Sequence of chain 2.B:
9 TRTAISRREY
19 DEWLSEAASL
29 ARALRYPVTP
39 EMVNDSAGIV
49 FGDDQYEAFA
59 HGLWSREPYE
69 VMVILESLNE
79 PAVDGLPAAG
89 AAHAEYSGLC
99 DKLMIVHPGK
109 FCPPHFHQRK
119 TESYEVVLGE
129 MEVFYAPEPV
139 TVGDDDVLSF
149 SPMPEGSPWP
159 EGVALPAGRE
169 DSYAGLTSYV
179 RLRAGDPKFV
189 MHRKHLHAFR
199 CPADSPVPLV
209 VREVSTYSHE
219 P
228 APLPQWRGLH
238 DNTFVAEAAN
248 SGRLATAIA

A small-molecule ligand and the protein it binds are described below.
Small molecule (SMILES): O=C(CO)[C@@H](O)[C@@H](O)[C@@H](O)CO

Binding-site contacts:
Ligand atom O3 contacts residue LYS118 of chain 2.B at 3.4 Å (salt-bridge).
Ligand atom O4 contacts residue HIS113 of chain 2.B at 3.5 Å (h-bond).
Ligand atom O2 contacts residue GLU120 of chain 2.B at 2.9 Å (salt-bridge).
Ligand atom O6 contacts residue ARG250 of chain 2.B at 2.8 Å (salt-bridge).
Ligand atom C2 contacts residue GLU120 of chain 2.B at 3.8 Å.
Ligand atom O6 contacts residue GLU218 of chain 2.B at 3.5 Å (salt-bridge).
Ligand atom O3 contacts residue GLU211 of chain 2.B at 3.2 Å (salt-bridge).
Ligand atom C3 contacts residue GLU211 of chain 2.B at 3.6 Å.
Ligand atom C3 contacts residue LYS118 of chain 2.B at 3.9 Å.
Ligand atom O1 contacts residue PHE197 of chain 2.B at 3.8 Å.
Ligand atom O1 contacts residue GLU120 of chain 2.B at 2.7 Å (salt-bridge).
Ligand atom C5 contacts residue ILE72 of chain 2.B at 3.4 Å (hydrophobic).
Ligand atom C1 contacts residue GLU211 of chain 2.B at 3.1 Å.
Ligand atom C5 contacts residue GLU218 of chain 2.B at 3.7 Å.
Ligand atom O6 contacts residue PHE241 of chain 2.B at 3.4 Å.
Ligand atom O1 contacts residue TYR122 of chain 2.B at 3.7 Å.
Ligand atom O1 contacts residue GLU211 of chain 2.B at 3.8 Å.
Ligand atom O1 contacts residue MN1 of chain 2.E at 2.5 Å.
Ligand atom O6 contacts residue ASN239 of chain 2.B at 3.2 Å (h-bond).
Ligand atom O1 contacts residue HIS195 of chain 2.B at 3.7 Å.
Ligand atom O2 contacts residue HIS115 of chain 2.B at 3.1 Å (h-bond).
Ligand atom O3 contacts residue LYS100 of chain 2.B at 3.3 Å (salt-bridge).
Ligand atom O5 contacts residue ILE72 of chain 2.B at 3.5 Å.
Ligand atom C2 contacts residue GLU211 of chain 2.B at 3.0 Å.
Ligand atom O2 contacts residue MN1 of chain 2.E at 2.3 Å.
Ligand atom O6 contacts residue PHE49 of chain 2.B at 3.6 Å.
Ligand atom C1 contacts residue CYS110 of chain 2.B at 3.8 Å (hydrophobic).
Ligand atom O4 contacts residue MN1 of chain 2.E at 3.9 Å.
Ligand atom O2 contacts residue GLU211 of chain 2.B at 3.4 Å (salt-bridge).
Ligand atom C1 contacts residue MET102 of chain 2.B at 3.7 Å (hydrophobic).
Ligand atom O1 contacts residue HIS113 of chain 2.B at 3.7 Å.
Ligand atom O5 contacts residue ARG250 of chain 2.B at 3.9 Å.
Ligand atom O2 contacts residue HIS113 of chain 2.B at 3.8 Å.
Ligand atom O5 contacts residue GLU218 of chain 2.B at 2.5 Å (salt-bridge).
Ligand atom C6 contacts residue PHE49 of chain 2.B at 3.4 Å (hydrophobic).
Ligand atom C2 contacts residue LYS118 of chain 2.B at 3.5 Å.
Ligand atom C1 contacts residue GLU120 of chain 2.B at 3.7 Å.
Ligand atom O2 contacts residue LYS118 of chain 2.B at 2.7 Å (salt-bridge).
Ligand atom C1 contacts residue MN1 of chain 2.E at 3.4 Å.
Ligand atom C2 contacts residue MN1 of chain 2.E at 3.2 Å.